The small molecule below binds the protein below.
Small molecule (SMILES): NC[C@H]1O[C@H](O[C@H]2[C@H](O)[C@@H](O[C@H]3O[C@H](CO)[C@@H](O)[C@H](N)[C@H]3O)[C@H](N)C[C@@H]2N)[C@H](O)[C@@H](O)[C@@H]1O

Binding-site contacts:
Ligand atom O13 contacts residue PHE167 of chain 1.C at 3.7 Å.
Ligand atom C11 contacts residue ASP269 of chain 1.C at 3.3 Å.
Ligand atom C1 contacts residue ASP166 of chain 1.C at 3.9 Å.
Ligand atom C12 contacts residue GLU270 of chain 1.C at 3.4 Å.
Ligand atom O5 contacts residue ASP166 of chain 1.C at 3.8 Å.
Ligand atom C8 contacts residue ASP166 of chain 1.C at 3.5 Å.
Ligand atom N4 contacts residue ASP168 of chain 1.C at 4.0 Å.
Ligand atom C7 contacts residue GLU270 of chain 1.C at 3.5 Å.
Ligand atom N3 contacts residue ASP166 of chain 1.C at 2.9 Å (salt-bridge).
Ligand atom C10 contacts residue ASP166 of chain 1.C at 3.4 Å.
Ligand atom C3 contacts residue ASP199 of chain 1.C at 3.6 Å.
Ligand atom N1 contacts residue PHE272 of chain 1.C at 2.8 Å (h-bond).
Ligand atom N3 contacts residue ASP168 of chain 1.C at 2.8 Å (salt-bridge).
Ligand atom C7 contacts residue ASP166 of chain 1.C at 3.6 Å.
Ligand atom N2 contacts residue PHE272 of chain 1.C at 2.8 Å (h-bond).
Ligand atom C6 contacts residue PHE272 of chain 1.C at 3.1 Å (hydrophobic).
Ligand atom O11 contacts residue ASP168 of chain 1.C at 3.4 Å (salt-bridge).
Ligand atom O11 contacts residue ASN235 of chain 1.C at 3.8 Å.
Ligand atom C12 contacts residue ASP166 of chain 1.C at 3.9 Å.
Ligand atom O8 contacts residue PHE272 of chain 1.C at 3.8 Å.
Ligand atom N3 contacts residue GLU270 of chain 1.C at 2.6 Å (salt-bridge).
Ligand atom C15 contacts residue ASP168 of chain 1.C at 3.6 Å.
Ligand atom C16 contacts residue GLU239 of chain 1.C at 3.2 Å.
Ligand atom O15 contacts residue CYS236 of chain 1.C at 3.9 Å.
Ligand atom O10 contacts residue ASP166 of chain 1.C at 3.7 Å.
Ligand atom O14 contacts residue GLU239 of chain 1.C at 2.5 Å (salt-bridge).
Ligand atom C15 contacts residue ASN235 of chain 1.C at 3.6 Å.
Ligand atom O7 contacts residue ASP199 of chain 1.C at 2.7 Å (salt-bridge).
Ligand atom O13 contacts residue ASP168 of chain 1.C at 2.9 Å (salt-bridge).
Ligand atom N4 contacts residue GLU239 of chain 1.C at 3.4 Å (salt-bridge).
Ligand atom C9 contacts residue ASP166 of chain 1.C at 3.7 Å.
Ligand atom O14 contacts residue ASN235 of chain 1.C at 3.0 Å (h-bond).
Ligand atom C7 contacts residue ASP168 of chain 1.C at 3.7 Å.
Ligand atom N2 contacts residue ASP269 of chain 1.C at 2.7 Å (salt-bridge).
Ligand atom C5 contacts residue PHE272 of chain 1.C at 3.6 Å (hydrophobic).
Ligand atom O14 contacts residue CYS236 of chain 1.C at 3.6 Å.
Ligand atom C18 contacts residue CYS236 of chain 1.C at 4.0 Å (hydrophobic).
Ligand atom C14 contacts residue ASP168 of chain 1.C at 3.7 Å.
Ligand atom C12 contacts residue ASP269 of chain 1.C at 3.4 Å.
Ligand atom N3 contacts residue PHE167 of chain 1.C at 3.8 Å.

Sequence of chain 1.C:
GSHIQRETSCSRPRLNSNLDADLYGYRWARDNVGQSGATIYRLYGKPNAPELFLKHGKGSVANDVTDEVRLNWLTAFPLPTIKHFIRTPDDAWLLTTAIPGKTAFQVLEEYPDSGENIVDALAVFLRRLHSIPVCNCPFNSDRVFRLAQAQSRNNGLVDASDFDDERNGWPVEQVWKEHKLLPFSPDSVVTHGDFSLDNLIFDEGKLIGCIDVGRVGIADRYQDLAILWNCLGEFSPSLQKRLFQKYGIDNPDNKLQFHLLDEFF